The small molecule below binds the protein below.
Small molecule (SMILES): CC12CCC(CC1)C(C)(C)O2

Binding-site contacts:
Ligand atom C5 contacts residue ILE227 of chain 1.A at 4.2 Å (hydrophobic).
Ligand atom C10 contacts residue THR70 of chain 1.A at 3.6 Å.
Ligand atom O contacts residue VAL379 of chain 1.A at 4.5 Å.
Ligand atom C7 contacts residue HEM1 of chain 1.C at 4.0 Å.
Ligand atom C1 contacts residue HEM1 of chain 1.C at 4.5 Å.
Ligand atom C10 contacts residue TYR74 of chain 1.A at 3.5 Å (hydrophobic).
Ligand atom C9 contacts residue MET279 of chain 1.A at 4.4 Å (hydrophobic).
Ligand atom C6 contacts residue ILE227 of chain 1.A at 4.2 Å (hydrophobic).
Ligand atom C4 contacts residue VAL280 of chain 1.A at 4.5 Å (hydrophobic).
Ligand atom C7 contacts residue ALA235 of chain 1.A at 3.9 Å (hydrophobic).
Ligand atom C6 contacts residue HEM1 of chain 1.C at 4.0 Å.
Ligand atom C2 contacts residue HEM1 of chain 1.C at 3.5 Å.
Ligand atom C3 contacts residue VAL280 of chain 1.A at 3.7 Å (hydrophobic).
Ligand atom C7 contacts residue LEU230 of chain 1.A at 4.0 Å (hydrophobic).
Ligand atom C9 contacts residue GLN378 of chain 1.A at 4.1 Å.
Ligand atom C3 contacts residue HEM1 of chain 1.C at 3.9 Å.
Ligand atom C9 contacts residue TYR74 of chain 1.A at 3.9 Å (hydrophobic).
Ligand atom C10 contacts residue LEU81 of chain 1.A at 4.3 Å (hydrophobic).
Ligand atom C7 contacts residue GLY231 of chain 1.A at 4.1 Å.
Ligand atom C5 contacts residue HEM1 of chain 1.C at 4.4 Å.

Sequence of chain 1.A:
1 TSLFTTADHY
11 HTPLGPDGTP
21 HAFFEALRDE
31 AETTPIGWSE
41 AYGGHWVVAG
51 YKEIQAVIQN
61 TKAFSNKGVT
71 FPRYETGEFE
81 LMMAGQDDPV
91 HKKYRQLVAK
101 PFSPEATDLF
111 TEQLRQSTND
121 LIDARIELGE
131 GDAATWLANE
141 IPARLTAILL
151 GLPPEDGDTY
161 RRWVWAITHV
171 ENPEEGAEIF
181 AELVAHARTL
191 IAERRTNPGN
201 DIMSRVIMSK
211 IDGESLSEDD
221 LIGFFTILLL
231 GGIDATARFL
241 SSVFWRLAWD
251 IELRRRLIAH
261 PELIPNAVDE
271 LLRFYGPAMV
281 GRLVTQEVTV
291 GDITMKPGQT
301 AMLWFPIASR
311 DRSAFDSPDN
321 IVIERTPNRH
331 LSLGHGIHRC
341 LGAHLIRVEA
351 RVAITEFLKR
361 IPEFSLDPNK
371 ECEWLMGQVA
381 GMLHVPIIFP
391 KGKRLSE